Sequence of chain 1.D:
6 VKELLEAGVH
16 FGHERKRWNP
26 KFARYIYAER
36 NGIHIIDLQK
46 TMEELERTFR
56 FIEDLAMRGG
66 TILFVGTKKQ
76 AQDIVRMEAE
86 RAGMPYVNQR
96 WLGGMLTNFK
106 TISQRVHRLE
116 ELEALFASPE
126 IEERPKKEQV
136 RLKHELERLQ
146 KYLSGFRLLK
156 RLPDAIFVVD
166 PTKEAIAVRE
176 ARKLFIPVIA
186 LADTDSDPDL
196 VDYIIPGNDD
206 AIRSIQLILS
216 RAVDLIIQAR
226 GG

This small molecule binds to this protein.
Small molecule (SMILES): Nc1nc(=O)c2ncn([C@@H]3O[C@H](CO[P](=O)(O)O[C@H]4[C@@H](O)[C@H](n5cnc6c(N)ncnc65)O[C@@H]4CO[P](=O)(O)O[C@H]4[C@@H](O)[C@H](n5cnc6c(N)ncnc65)O[C@@H]4CO[P](=O)(O)O[C@H]4[C@@H](O)[C@H](n5cnc6c(N)ncnc65)O[C@@H]4CO[P](=O)(O)O[C@H]4[C@@H](O)[C@H](n5cnc6c(=O)nc(N)[nH]c65)O[C@@H]4CO)[C@@H](O[P](=O)(O)OC[C@H]4O[C@@H](n5cnc6c(N)ncnc65)[C@H](O)[C@@H]4O)[C@H]3O)c2[nH]1

Binding-site contacts:
Ligand atom N1 contacts residue G1 of chain 1.C at 3.4 Å.
Ligand atom C6 contacts residue G1 of chain 1.C at 3.3 Å.
Ligand atom N7 contacts residue G1 of chain 1.C at 3.6 Å (h-bond).
Ligand atom N9 contacts residue G1 of chain 1.C at 3.8 Å.
Ligand atom C2 contacts residue G1 of chain 1.C at 3.7 Å.
Ligand atom O6 contacts residue ARG22 of chain 1.D at 4.5 Å.
Ligand atom O3' contacts residue G1 of chain 1.C at 2.9 Å.
Ligand atom C2' contacts residue G1 of chain 1.C at 2.9 Å.
Ligand atom C5 contacts residue G1 of chain 1.C at 3.2 Å.
Ligand atom C1' contacts residue G1 of chain 1.C at 4.2 Å.
Ligand atom N3 contacts residue G1 of chain 1.C at 3.8 Å.
Ligand atom C3' contacts residue G1 of chain 1.C at 3.1 Å.
Ligand atom O2' contacts residue G1 of chain 1.C at 3.6 Å.
Ligand atom O5' contacts residue G1 of chain 1.C at 4.2 Å.
Ligand atom N6 contacts residue G1 of chain 1.C at 3.1 Å (h-bond).
Ligand atom C4 contacts residue G1 of chain 1.C at 3.5 Å.
Ligand atom C8 contacts residue G1 of chain 1.C at 4.0 Å.